Sequence of chain 1.A:
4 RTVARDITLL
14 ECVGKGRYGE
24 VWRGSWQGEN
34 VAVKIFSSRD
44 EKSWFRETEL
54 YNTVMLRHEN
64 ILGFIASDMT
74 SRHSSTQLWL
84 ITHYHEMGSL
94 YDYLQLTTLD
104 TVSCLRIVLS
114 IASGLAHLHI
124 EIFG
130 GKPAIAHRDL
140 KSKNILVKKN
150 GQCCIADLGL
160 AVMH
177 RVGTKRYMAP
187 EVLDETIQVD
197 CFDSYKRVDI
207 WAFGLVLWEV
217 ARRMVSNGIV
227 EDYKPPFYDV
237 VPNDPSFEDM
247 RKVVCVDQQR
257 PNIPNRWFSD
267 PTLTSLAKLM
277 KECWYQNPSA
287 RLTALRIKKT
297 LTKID

Binding-site contacts:
Ligand atom C29 contacts residue ASN143 of chain 1.A at 3.5 Å.
Ligand atom C09 contacts residue TYR87 of chain 1.A at 3.8 Å (hydrophobic).
Ligand atom C07 contacts residue ALA35 of chain 1.A at 3.7 Å (hydrophobic).
Ligand atom C17 contacts residue GLU14 of chain 1.A at 3.6 Å.
Ligand atom C22 contacts residue TYR87 of chain 1.A at 3.2 Å (hydrophobic).
Ligand atom C23 contacts residue VAL16 of chain 1.A at 3.8 Å (hydrophobic).
Ligand atom C16 contacts residue GLU14 of chain 1.A at 3.8 Å.
Ligand atom C25 contacts residue VAL24 of chain 1.A at 3.8 Å (hydrophobic).
Ligand atom C21 contacts residue GLU89 of chain 1.A at 3.9 Å.
Ligand atom O02 contacts residue LYS37 of chain 1.A at 3.5 Å.
Ligand atom C29 contacts residue LYS142 of chain 1.A at 3.5 Å.
Ligand atom C04 contacts residue ALA35 of chain 1.A at 3.8 Å (hydrophobic).
Ligand atom C24 contacts residue LEU145 of chain 1.A at 3.5 Å (hydrophobic).
Ligand atom C06 contacts residue LEU145 of chain 1.A at 3.4 Å (hydrophobic).
Ligand atom C32 contacts residue ASP156 of chain 1.A at 3.7 Å.
Ligand atom C14 contacts residue VAL16 of chain 1.A at 3.8 Å (hydrophobic).
Ligand atom C13 contacts residue GLY91 of chain 1.A at 3.7 Å.
Ligand atom C29 contacts residue ALA155 of chain 1.A at 3.8 Å (hydrophobic).
Ligand atom C01 contacts residue THR85 of chain 1.A at 3.4 Å.
Ligand atom C09 contacts residue HIS88 of chain 1.A at 3.1 Å.
Ligand atom C09 contacts residue LEU145 of chain 1.A at 3.5 Å (hydrophobic).
Ligand atom C22 contacts residue VAL16 of chain 1.A at 3.7 Å (hydrophobic).
Ligand atom C26 contacts residue LEU145 of chain 1.A at 3.8 Å (hydrophobic).
Ligand atom C01 contacts residue LYS37 of chain 1.A at 3.5 Å.
Ligand atom C11 contacts residue VAL16 of chain 1.A at 3.8 Å (hydrophobic).
Ligand atom C12 contacts residue GLY91 of chain 1.A at 3.6 Å.
Ligand atom C10 contacts residue LEU145 of chain 1.A at 3.5 Å (hydrophobic).
Ligand atom C07 contacts residue LEU145 of chain 1.A at 3.4 Å (hydrophobic).
Ligand atom O28 contacts residue ALA155 of chain 1.A at 3.7 Å.
Ligand atom C04 contacts residue VAL24 of chain 1.A at 3.8 Å (hydrophobic).
Ligand atom N08 contacts residue HIS88 of chain 1.A at 3.0 Å (h-bond).
Ligand atom C23 contacts residue HIS88 of chain 1.A at 3.7 Å.
Ligand atom C01 contacts residue LEU83 of chain 1.A at 3.5 Å (hydrophobic).
Ligand atom C01 contacts residue ALA35 of chain 1.A at 3.6 Å (hydrophobic).
Ligand atom N08 contacts residue LEU145 of chain 1.A at 3.4 Å.
Ligand atom C23 contacts residue TYR87 of chain 1.A at 3.2 Å (hydrophobic).
Ligand atom N08 contacts residue TYR87 of chain 1.A at 3.8 Å.
Ligand atom O31 contacts residue LYS37 of chain 1.A at 3.6 Å.
Ligand atom C04 contacts residue THR85 of chain 1.A at 3.9 Å.
Ligand atom C16 contacts residue VAL16 of chain 1.A at 3.7 Å (hydrophobic).

This protein binds this small molecule.
Small molecule (SMILES): COc1cc(-c2cncc(-c3ccc(C4CCN(C)CC4)cc3)c2C)cc(OC)c1OC